Binding-site contacts:
Ligand atom C5 contacts residue ASN499 of chain 2.A at 3.6 Å.
Ligand atom C6 contacts residue SER496 of chain 2.A at 4.2 Å.
Ligand atom C6 contacts residue GLU492 of chain 2.A at 3.5 Å.
Ligand atom O5 contacts residue ASN499 of chain 2.A at 2.3 Å (h-bond).
Ligand atom N2 contacts residue ASN499 of chain 2.A at 3.3 Å (h-bond).
Ligand atom O6 contacts residue GLU492 of chain 2.A at 3.9 Å.
Ligand atom O6 contacts residue GLU495 of chain 2.A at 3.7 Å.
Ligand atom C1 contacts residue GLU495 of chain 2.A at 4.5 Å.
Ligand atom O5 contacts residue THR501 of chain 2.A at 3.7 Å.
Ligand atom N2 contacts residue THR501 of chain 2.A at 3.7 Å.
Ligand atom C7 contacts residue ASN499 of chain 2.A at 3.7 Å.
Ligand atom C8 contacts residue THR501 of chain 2.A at 4.0 Å.
Ligand atom C3 contacts residue ASN499 of chain 2.A at 3.7 Å.
Ligand atom C4 contacts residue SO41 of chain 2.K at 3.5 Å.
Ligand atom C5 contacts residue SO41 of chain 2.K at 4.5 Å.
Ligand atom C3 contacts residue SO41 of chain 2.K at 4.1 Å.
Ligand atom C6 contacts residue SO41 of chain 2.K at 3.9 Å.
Ligand atom O3 contacts residue SO41 of chain 2.K at 3.5 Å (h-bond).
Ligand atom C5 contacts residue THR501 of chain 2.A at 4.1 Å.
Ligand atom O5 contacts residue SER496 of chain 2.A at 3.9 Å.
Ligand atom C2 contacts residue THR501 of chain 2.A at 4.4 Å.
Ligand atom O6 contacts residue SO41 of chain 2.K at 3.5 Å (h-bond).
Ligand atom O4 contacts residue SO41 of chain 2.K at 2.5 Å (h-bond).
Ligand atom C2 contacts residue ASN499 of chain 2.A at 2.4 Å.
Ligand atom C5 contacts residue SER496 of chain 2.A at 4.5 Å.
Ligand atom C7 contacts residue THR501 of chain 2.A at 4.2 Å.
Ligand atom O7 contacts residue ASN499 of chain 2.A at 3.4 Å (h-bond).
Ligand atom C6 contacts residue GLU495 of chain 2.A at 4.2 Å.
Ligand atom C1 contacts residue ASN499 of chain 2.A at 1.4 Å.
Ligand atom C4 contacts residue ASN499 of chain 2.A at 4.0 Å.
Ligand atom O5 contacts residue GLU495 of chain 2.A at 4.0 Å.
Ligand atom C1 contacts residue THR501 of chain 2.A at 3.5 Å.

Sequence of chain 2.A:
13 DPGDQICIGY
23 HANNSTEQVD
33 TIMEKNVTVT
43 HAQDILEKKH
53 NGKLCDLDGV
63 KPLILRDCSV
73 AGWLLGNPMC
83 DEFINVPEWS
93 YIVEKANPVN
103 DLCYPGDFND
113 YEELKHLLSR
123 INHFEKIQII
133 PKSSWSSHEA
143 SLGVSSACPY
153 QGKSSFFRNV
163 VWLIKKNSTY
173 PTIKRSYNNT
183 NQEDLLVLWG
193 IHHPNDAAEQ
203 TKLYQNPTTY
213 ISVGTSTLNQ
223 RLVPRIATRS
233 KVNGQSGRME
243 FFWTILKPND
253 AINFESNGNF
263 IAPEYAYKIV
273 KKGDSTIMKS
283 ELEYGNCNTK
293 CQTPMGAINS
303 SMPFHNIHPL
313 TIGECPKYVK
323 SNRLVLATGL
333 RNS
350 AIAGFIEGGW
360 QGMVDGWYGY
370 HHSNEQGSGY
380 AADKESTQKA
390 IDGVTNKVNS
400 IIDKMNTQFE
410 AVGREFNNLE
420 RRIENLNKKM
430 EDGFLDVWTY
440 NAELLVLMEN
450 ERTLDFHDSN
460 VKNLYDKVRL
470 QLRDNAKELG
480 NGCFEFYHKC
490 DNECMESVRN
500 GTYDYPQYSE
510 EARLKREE

The small molecule below binds the protein below.
Small molecule (SMILES): CC(=O)N[C@@H]1[C@@H](O)[C@H](O)[C@@H](CO)O[C@H]1O